Sequence of chain 1.G:
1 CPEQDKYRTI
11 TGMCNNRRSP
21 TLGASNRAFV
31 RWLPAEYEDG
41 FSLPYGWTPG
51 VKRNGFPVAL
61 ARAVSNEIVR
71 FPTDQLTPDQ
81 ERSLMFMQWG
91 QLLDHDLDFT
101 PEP

Binding-site contacts:
Ligand atom C09 contacts residue HEC1 of chain 1.IB at 3.5 Å.
Ligand atom N15 contacts residue HIS95 of chain 1.G at 3.3 Å (h-bond).
Ligand atom C08 contacts residue ARG127 of chain 1.H at 3.9 Å.
Ligand atom N16 contacts residue HEC1 of chain 1.IB at 3.1 Å (h-bond).
Ligand atom C10 contacts residue HIS95 of chain 1.G at 3.8 Å.
Ligand atom C08 contacts residue HEC1 of chain 1.IB at 3.7 Å.
Ligand atom C04 contacts residue ARG127 of chain 1.H at 3.8 Å.
Ligand atom C06 contacts residue PHE99 of chain 1.G at 4.0 Å (hydrophobic).
Ligand atom C12 contacts residue HEC1 of chain 1.IB at 3.9 Å.
Ligand atom N15 contacts residue HEC1 of chain 1.IB at 3.3 Å.
Ligand atom N14 contacts residue HEC1 of chain 1.IB at 3.2 Å.
Ligand atom C04 contacts residue PHE254 of chain 1.H at 3.6 Å (hydrophobic).
Ligand atom N16 contacts residue GLN91 of chain 1.G at 3.9 Å.
Ligand atom C07 contacts residue ARG127 of chain 1.H at 3.9 Å.
Ligand atom N13 contacts residue HEC1 of chain 1.IB at 3.3 Å.
Ligand atom C04 contacts residue GLU130 of chain 1.H at 3.8 Å.
Ligand atom C10 contacts residue HEC1 of chain 1.IB at 3.2 Å.
Ligand atom C06 contacts residue HEC1 of chain 1.IB at 3.4 Å.
Ligand atom N13 contacts residue GLU130 of chain 1.H at 3.6 Å.
Ligand atom C11 contacts residue ARG127 of chain 1.H at 3.8 Å.
Ligand atom C01 contacts residue ARG127 of chain 1.H at 3.7 Å.
Ligand atom C11 contacts residue PHE99 of chain 1.G at 3.9 Å (hydrophobic).
Ligand atom N17 contacts residue PHE99 of chain 1.G at 3.5 Å.
Ligand atom N14 contacts residue ARG127 of chain 1.H at 3.0 Å (salt-bridge).
Ligand atom C01 contacts residue THR126 of chain 1.H at 3.2 Å.
Ligand atom C06 contacts residue ARG127 of chain 1.H at 4.0 Å.
Ligand atom C09 contacts residue ARG127 of chain 1.H at 3.6 Å.
Ligand atom C03 contacts residue ARG127 of chain 1.H at 3.8 Å.
Ligand atom C12 contacts residue PHE295 of chain 1.H at 3.8 Å (hydrophobic).
Ligand atom N17 contacts residue HEC1 of chain 1.IB at 2.8 Å (h-bond).
Ligand atom N16 contacts residue HIS95 of chain 1.G at 2.9 Å (h-bond).
Ligand atom N15 contacts residue GLN91 of chain 1.G at 3.0 Å (h-bond).
Ligand atom N16 contacts residue ARG127 of chain 1.H at 3.9 Å.
Ligand atom C11 contacts residue HEC1 of chain 1.IB at 3.3 Å.
Ligand atom C02 contacts residue ARG127 of chain 1.H at 3.7 Å.
Ligand atom C10 contacts residue ARG127 of chain 1.H at 3.5 Å.
Ligand atom C05 contacts residue ARG127 of chain 1.H at 3.9 Å.
Ligand atom N13 contacts residue GLN91 of chain 1.G at 4.0 Å.
Ligand atom C02 contacts residue PHE254 of chain 1.H at 3.4 Å (hydrophobic).
Ligand atom C02 contacts residue THR126 of chain 1.H at 3.7 Å.

Sequence of chain 1.H:
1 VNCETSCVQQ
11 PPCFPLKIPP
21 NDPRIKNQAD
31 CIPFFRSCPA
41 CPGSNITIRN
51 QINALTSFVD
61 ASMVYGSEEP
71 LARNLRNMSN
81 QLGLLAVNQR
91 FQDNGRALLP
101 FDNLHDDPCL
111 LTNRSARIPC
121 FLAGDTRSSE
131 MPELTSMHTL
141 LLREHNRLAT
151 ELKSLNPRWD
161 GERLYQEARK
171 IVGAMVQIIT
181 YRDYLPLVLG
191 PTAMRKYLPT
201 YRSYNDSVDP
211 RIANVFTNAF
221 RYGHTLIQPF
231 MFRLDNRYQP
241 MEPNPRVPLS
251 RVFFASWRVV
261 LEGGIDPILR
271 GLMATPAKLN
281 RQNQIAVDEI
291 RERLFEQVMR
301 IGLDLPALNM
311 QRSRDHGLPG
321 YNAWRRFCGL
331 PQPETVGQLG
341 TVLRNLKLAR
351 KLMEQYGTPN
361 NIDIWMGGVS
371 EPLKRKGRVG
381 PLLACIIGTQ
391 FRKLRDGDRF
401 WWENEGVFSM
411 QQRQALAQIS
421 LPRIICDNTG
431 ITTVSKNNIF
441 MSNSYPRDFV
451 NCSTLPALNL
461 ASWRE

This small molecule binds to this protein.
Small molecule (SMILES): Nc1cc(Cc2ccccc2)c2[nH]nnc2n1